Sequence of chain 1.A:
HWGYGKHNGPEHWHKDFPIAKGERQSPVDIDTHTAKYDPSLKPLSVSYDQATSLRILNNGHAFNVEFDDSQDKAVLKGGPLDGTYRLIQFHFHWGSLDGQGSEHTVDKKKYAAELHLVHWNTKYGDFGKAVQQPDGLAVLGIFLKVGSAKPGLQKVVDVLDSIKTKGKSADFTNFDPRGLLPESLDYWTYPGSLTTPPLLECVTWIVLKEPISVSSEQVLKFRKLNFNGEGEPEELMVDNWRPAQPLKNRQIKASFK

This small molecule binds to this protein.
Small molecule (SMILES): O=C1Nc2ccc(F)cc2S(=O)(=O)N1

Binding-site contacts:
Ligand atom C01 contacts residue LEU194 of chain 1.A at 3.5 Å (hydrophobic).
Ligand atom O12 contacts residue SER193 of chain 1.A at 4.0 Å.
Ligand atom C08 contacts residue HIS91 of chain 1.A at 3.6 Å.
Ligand atom C08 contacts residue THR195 of chain 1.A at 3.0 Å.
Ligand atom O13 contacts residue TRP205 of chain 1.A at 3.9 Å.
Ligand atom O13 contacts residue HIS116 of chain 1.A at 3.4 Å (h-bond).
Ligand atom C08 contacts residue THR196 of chain 1.A at 3.7 Å.
Ligand atom N09 contacts residue HIS116 of chain 1.A at 3.4 Å (h-bond).
Ligand atom S10 contacts residue ZN1 of chain 1.B at 3.3 Å.
Ligand atom N09 contacts residue HIS91 of chain 1.A at 3.2 Å (h-bond).
Ligand atom O13 contacts residue HIS91 of chain 1.A at 3.7 Å.
Ligand atom C06 contacts residue VAL118 of chain 1.A at 3.9 Å (hydrophobic).
Ligand atom C04 contacts residue THR196 of chain 1.A at 3.8 Å.
Ligand atom C06 contacts residue LEU194 of chain 1.A at 3.7 Å (hydrophobic).
Ligand atom O11 contacts residue HIS91 of chain 1.A at 3.7 Å.
Ligand atom S10 contacts residue HIS116 of chain 1.A at 3.9 Å.
Ligand atom O11 contacts residue THR195 of chain 1.A at 2.9 Å (h-bond).
Ligand atom S10 contacts residue HIS91 of chain 1.A at 4.0 Å.
Ligand atom F14 contacts residue PHE127 of chain 1.A at 3.2 Å.
Ligand atom C08 contacts residue ZN1 of chain 1.B at 2.8 Å.
Ligand atom O11 contacts residue ZN1 of chain 1.B at 2.9 Å.
Ligand atom N09 contacts residue ZN1 of chain 1.B at 2.0 Å.
Ligand atom O11 contacts residue THR196 of chain 1.A at 3.3 Å.
Ligand atom C02 contacts residue LEU194 of chain 1.A at 4.0 Å (hydrophobic).
Ligand atom O12 contacts residue LEU194 of chain 1.A at 3.4 Å.
Ligand atom O13 contacts residue VAL118 of chain 1.A at 3.7 Å.
Ligand atom N09 contacts residue THR195 of chain 1.A at 3.0 Å (h-bond).
Ligand atom F14 contacts residue LEU137 of chain 1.A at 3.2 Å.
Ligand atom N07 contacts residue THR196 of chain 1.A at 2.8 Å (h-bond).
Ligand atom C03 contacts residue THR196 of chain 1.A at 3.8 Å.
Ligand atom N09 contacts residue HIS93 of chain 1.A at 3.6 Å.
Ligand atom O13 contacts residue ZN1 of chain 1.B at 3.4 Å.
Ligand atom F14 contacts residue LEU194 of chain 1.A at 3.8 Å.
Ligand atom O12 contacts residue THR195 of chain 1.A at 3.0 Å (h-bond).
Ligand atom O13 contacts residue VAL139 of chain 1.A at 3.5 Å.
Ligand atom F14 contacts residue VAL118 of chain 1.A at 3.4 Å.
Ligand atom O12 contacts residue TRP205 of chain 1.A at 3.5 Å.
Ligand atom S10 contacts residue THR195 of chain 1.A at 4.0 Å.
Ligand atom O11 contacts residue HIS93 of chain 1.A at 3.0 Å.
Ligand atom C08 contacts residue HIS93 of chain 1.A at 3.8 Å.